Sequence of chain 1.E:
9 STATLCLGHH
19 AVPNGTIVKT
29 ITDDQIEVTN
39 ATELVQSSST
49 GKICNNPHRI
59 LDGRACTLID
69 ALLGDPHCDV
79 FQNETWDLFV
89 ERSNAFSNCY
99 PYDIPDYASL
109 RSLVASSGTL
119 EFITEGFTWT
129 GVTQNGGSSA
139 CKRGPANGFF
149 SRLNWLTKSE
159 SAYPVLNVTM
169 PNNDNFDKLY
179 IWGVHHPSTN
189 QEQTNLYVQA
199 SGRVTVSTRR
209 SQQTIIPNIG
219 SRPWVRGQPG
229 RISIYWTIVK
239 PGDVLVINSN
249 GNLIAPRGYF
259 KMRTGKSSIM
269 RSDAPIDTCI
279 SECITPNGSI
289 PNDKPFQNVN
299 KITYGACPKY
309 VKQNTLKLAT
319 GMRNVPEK

The protein below binds the small molecule below.
Small molecule (SMILES): CC(=O)N[C@H]1[C@H]([C@H](O)[C@H](O)CO)O[C@@](O[C@@H]2[C@@H](O)[C@H](O)O[C@H](CO)[C@@H]2O)(C(=O)O)C[C@@H]1O

Binding-site contacts:
Ligand atom O9 contacts residue HIS183 of chain 1.E at 3.1 Å (h-bond).
Ligand atom O9 contacts residue GLU190 of chain 1.E at 2.5 Å (salt-bridge).
Ligand atom C2 contacts residue GLN226 of chain 1.E at 3.9 Å.
Ligand atom O6 contacts residue GLN226 of chain 1.E at 4.1 Å.
Ligand atom C7 contacts residue LEU194 of chain 1.E at 4.1 Å (hydrophobic).
Ligand atom C9 contacts residue GLU190 of chain 1.E at 3.0 Å.
Ligand atom O4 contacts residue ASN145 of chain 1.E at 4.2 Å.
Ligand atom O8 contacts residue TRP153 of chain 1.E at 3.4 Å.
Ligand atom O1A contacts residue GLY135 of chain 1.E at 4.1 Å.
Ligand atom O6 contacts residue GLU190 of chain 1.E at 3.8 Å.
Ligand atom O1B contacts residue GLN226 of chain 1.E at 3.0 Å.
Ligand atom C8 contacts residue TRP153 of chain 1.E at 4.0 Å (hydrophobic).
Ligand atom O4 contacts residue GLN226 of chain 1.E at 2.9 Å (h-bond).
Ligand atom C7 contacts residue TRP153 of chain 1.E at 3.9 Å (hydrophobic).
Ligand atom C11 contacts residue GLY135 of chain 1.E at 3.7 Å.
Ligand atom C1 contacts residue GLN226 of chain 1.E at 3.5 Å.
Ligand atom C8 contacts residue GLN226 of chain 1.E at 3.8 Å.
Ligand atom C10 contacts residue GLY135 of chain 1.E at 3.6 Å.
Ligand atom C9 contacts residue HIS183 of chain 1.E at 3.3 Å.
Ligand atom O8 contacts residue TYR98 of chain 1.E at 3.0 Å (h-bond).
Ligand atom C9 contacts residue LEU194 of chain 1.E at 3.6 Å (hydrophobic).
Ligand atom O1B contacts residue TYR98 of chain 1.E at 3.8 Å.
Ligand atom C3 contacts residue GLN226 of chain 1.E at 4.1 Å.
Ligand atom O4 contacts residue GLY135 of chain 1.E at 3.9 Å.
Ligand atom C11 contacts residue TRP153 of chain 1.E at 3.7 Å (hydrophobic).
Ligand atom O1A contacts residue SER137 of chain 1.E at 2.6 Å (h-bond).
Ligand atom O1A contacts residue SER136 of chain 1.E at 2.8 Å (h-bond).
Ligand atom C5 contacts residue GLY135 of chain 1.E at 3.7 Å.
Ligand atom O3 contacts residue GLN226 of chain 1.E at 3.2 Å (h-bond).
Ligand atom C4 contacts residue GLN226 of chain 1.E at 3.9 Å.
Ligand atom O8 contacts residue GLN226 of chain 1.E at 3.1 Å (h-bond).
Ligand atom C1 contacts residue SER136 of chain 1.E at 3.0 Å.
Ligand atom O9 contacts residue TYR98 of chain 1.E at 3.4 Å (h-bond).
Ligand atom O1A contacts residue GLN226 of chain 1.E at 4.2 Å.
Ligand atom O1B contacts residue SER136 of chain 1.E at 2.6 Å (h-bond).
Ligand atom C1 contacts residue SER137 of chain 1.E at 3.8 Å.
Ligand atom O7 contacts residue LEU194 of chain 1.E at 3.4 Å.
Ligand atom N5 contacts residue GLY135 of chain 1.E at 2.8 Å (h-bond).
Ligand atom C4 contacts residue GLY135 of chain 1.E at 3.5 Å.
Ligand atom C11 contacts residue GLY134 of chain 1.E at 4.0 Å.